Sequence of chain 1.A:
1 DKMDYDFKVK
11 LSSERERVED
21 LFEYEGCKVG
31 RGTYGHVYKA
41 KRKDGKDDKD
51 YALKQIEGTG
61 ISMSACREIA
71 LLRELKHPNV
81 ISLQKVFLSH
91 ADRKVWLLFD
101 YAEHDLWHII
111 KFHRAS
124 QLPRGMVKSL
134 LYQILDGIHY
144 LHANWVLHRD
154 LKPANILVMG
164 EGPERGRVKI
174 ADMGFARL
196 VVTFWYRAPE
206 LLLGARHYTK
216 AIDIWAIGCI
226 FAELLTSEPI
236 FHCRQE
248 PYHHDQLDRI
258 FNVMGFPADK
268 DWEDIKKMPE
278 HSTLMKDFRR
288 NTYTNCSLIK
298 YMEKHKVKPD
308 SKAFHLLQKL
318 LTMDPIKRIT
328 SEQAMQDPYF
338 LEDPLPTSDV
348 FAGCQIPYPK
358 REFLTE

Binding-site contacts:
Ligand atom C20 contacts residue ARG358 of chain 1.A at 3.6 Å.
Ligand atom C22 contacts residue ARG358 of chain 1.A at 3.6 Å.
Ligand atom C30 contacts residue VAL29 of chain 1.A at 3.5 Å (hydrophobic).
Ligand atom C3 contacts residue ASP175 of chain 1.A at 3.8 Å.
Ligand atom C4 contacts residue LYS54 of chain 1.A at 3.6 Å.
Ligand atom C4 contacts residue TYR34 of chain 1.A at 3.8 Å (hydrophobic).
Ligand atom C10 contacts residue VAL37 of chain 1.A at 3.7 Å (hydrophobic).
Ligand atom C24 contacts residue ASP105 of chain 1.A at 3.7 Å.
Ligand atom O28 contacts residue HIS108 of chain 1.A at 3.6 Å.
Ligand atom C25 contacts residue ARG358 of chain 1.A at 3.7 Å.
Ligand atom C25 contacts residue ASP105 of chain 1.A at 3.3 Å.
Ligand atom C3 contacts residue LYS54 of chain 1.A at 3.3 Å.
Ligand atom C6 contacts residue TYR34 of chain 1.A at 3.7 Å (hydrophobic).
Ligand atom C14 contacts residue ASP175 of chain 1.A at 3.2 Å.
Ligand atom CL contacts residue PHE99 of chain 1.A at 3.6 Å.
Ligand atom C31 contacts residue ARG358 of chain 1.A at 3.4 Å.
Ligand atom C7 contacts residue ASP175 of chain 1.A at 3.2 Å.
Ligand atom C9 contacts residue ASP175 of chain 1.A at 3.4 Å.
Ligand atom C23 contacts residue LEU160 of chain 1.A at 3.8 Å (hydrophobic).
Ligand atom O2 contacts residue ASP175 of chain 1.A at 3.0 Å (salt-bridge).
Ligand atom C18 contacts residue ASP100 of chain 1.A at 3.6 Å.
Ligand atom C3 contacts residue TYR34 of chain 1.A at 3.3 Å (hydrophobic).
Ligand atom N19 contacts residue ALA102 of chain 1.A at 3.2 Å (h-bond).
Ligand atom O2 contacts residue LYS54 of chain 1.A at 3.1 Å (salt-bridge).
Ligand atom C6 contacts residue ASP175 of chain 1.A at 3.1 Å.
Ligand atom C4 contacts residue ASP175 of chain 1.A at 3.5 Å.
Ligand atom C8 contacts residue ALA157 of chain 1.A at 3.6 Å (hydrophobic).
Ligand atom C32 contacts residue ARG358 of chain 1.A at 3.8 Å.
Ligand atom C18 contacts residue LEU160 of chain 1.A at 3.7 Å (hydrophobic).
Ligand atom C18 contacts residue ALA52 of chain 1.A at 3.4 Å (hydrophobic).
Ligand atom C30 contacts residue HIS108 of chain 1.A at 3.8 Å.
Ligand atom C25 contacts residue ALA157 of chain 1.A at 3.7 Å (hydrophobic).
Ligand atom C11 contacts residue VAL37 of chain 1.A at 3.7 Å (hydrophobic).
Ligand atom C16 contacts residue LEU160 of chain 1.A at 3.6 Å (hydrophobic).
Ligand atom C24 contacts residue ARG358 of chain 1.A at 3.2 Å.
Ligand atom C20 contacts residue ALA102 of chain 1.A at 3.4 Å (hydrophobic).
Ligand atom N5 contacts residue ASP175 of chain 1.A at 2.7 Å (salt-bridge).
Ligand atom C1 contacts residue PHE178 of chain 1.A at 3.4 Å (hydrophobic).
Ligand atom C1 contacts residue LYS54 of chain 1.A at 3.5 Å.
Ligand atom C23 contacts residue ARG358 of chain 1.A at 3.4 Å.

A protein and the small-molecule ligand that binds it are described below.
Small molecule (SMILES): COCCN1CCCC12CCN(c1c(Cl)cncc1-c1ccc3c(c1)CS(=O)(=O)N3C)CC2